The protein below binds the small molecule below.
Small molecule (SMILES): CC(=O)N[C@H]1[C@H](O[C@H]2[C@H](O)[C@@H](NC(C)=O)CO[C@@H]2CO)O[C@H](CO)[C@@H](O[C@H]2O[C@H](CO)[C@@H](O[C@@H]3O[C@H](CO)[C@@H](O[C@H]4O[C@H](CO)[C@@H](O[C@@H]5O[C@H](CO)[C@@H](O)[C@H](O)[C@@H]5O)[C@H](O)[C@@H]4O)[C@H](O)[C@@H]3O)[C@H](O)[C@@H]2O)[C@@H]1O

Binding-site contacts:
Ligand atom O6 contacts residue SER76 of chain 1.A at 4.2 Å.
Ligand atom O6 contacts residue SER77 of chain 1.A at 3.6 Å.
Ligand atom C7 contacts residue LEU93 of chain 1.A at 3.8 Å (hydrophobic).
Ligand atom O6 contacts residue SER77 of chain 1.A at 4.0 Å.
Ligand atom C1 contacts residue TRP208 of chain 1.A at 3.8 Å (hydrophobic).
Ligand atom O5 contacts residue ASN204 of chain 1.A at 2.3 Å (h-bond).
Ligand atom C3 contacts residue SER77 of chain 1.A at 3.8 Å.
Ligand atom O7 contacts residue LEU93 of chain 1.A at 3.7 Å.
Ligand atom O7 contacts residue TRP208 of chain 1.A at 3.7 Å.
Ligand atom C8 contacts residue LEU93 of chain 1.A at 3.5 Å (hydrophobic).
Ligand atom C5 contacts residue TRP208 of chain 1.A at 3.7 Å (hydrophobic).
Ligand atom C4 contacts residue ASN204 of chain 1.A at 4.2 Å.
Ligand atom O5 contacts residue TRP208 of chain 1.A at 3.7 Å.
Ligand atom C7 contacts residue GLN244 of chain 1.A at 4.4 Å.
Ligand atom C3 contacts residue ASN204 of chain 1.A at 3.8 Å.
Ligand atom O6 contacts residue GLU209 of chain 1.A at 4.2 Å.
Ligand atom C5 contacts residue ASP205 of chain 1.A at 4.1 Å.
Ligand atom C5 contacts residue ASN204 of chain 1.A at 3.6 Å.
Ligand atom C8 contacts residue GLU214 of chain 1.A at 3.7 Å.
Ligand atom O7 contacts residue GLN244 of chain 1.A at 4.3 Å.
Ligand atom C2 contacts residue ASN204 of chain 1.A at 2.4 Å.
Ligand atom C6 contacts residue TRP208 of chain 1.A at 3.7 Å (hydrophobic).
Ligand atom C6 contacts residue ASP205 of chain 1.A at 3.7 Å.
Ligand atom C1 contacts residue ASN204 of chain 1.A at 1.4 Å.
Ligand atom C8 contacts residue ALA243 of chain 1.A at 4.3 Å (hydrophobic).
Ligand atom N2 contacts residue ASN204 of chain 1.A at 3.0 Å (h-bond).
Ligand atom C7 contacts residue ASN204 of chain 1.A at 3.5 Å.
Ligand atom O3 contacts residue SER80 of chain 1.A at 4.3 Å.
Ligand atom O3 contacts residue SER77 of chain 1.A at 2.8 Å (h-bond).
Ligand atom C8 contacts residue GLN244 of chain 1.A at 3.6 Å.
Ligand atom O2 contacts residue LYS75 of chain 1.A at 4.1 Å.
Ligand atom O5 contacts residue ASP205 of chain 1.A at 3.5 Å (salt-bridge).
Ligand atom O2 contacts residue SER77 of chain 1.A at 4.0 Å.
Ligand atom O7 contacts residue ASN204 of chain 1.A at 3.7 Å.
Ligand atom C6 contacts residue SER77 of chain 1.A at 3.7 Å.
Ligand atom C1 contacts residue ASP205 of chain 1.A at 4.3 Å.
Ligand atom O6 contacts residue LYS75 of chain 1.A at 4.2 Å.
Ligand atom C7 contacts residue TRP208 of chain 1.A at 4.5 Å (hydrophobic).
Ligand atom O6 contacts residue ASP205 of chain 1.A at 2.7 Å (salt-bridge).

Sequence of chain 1.A:
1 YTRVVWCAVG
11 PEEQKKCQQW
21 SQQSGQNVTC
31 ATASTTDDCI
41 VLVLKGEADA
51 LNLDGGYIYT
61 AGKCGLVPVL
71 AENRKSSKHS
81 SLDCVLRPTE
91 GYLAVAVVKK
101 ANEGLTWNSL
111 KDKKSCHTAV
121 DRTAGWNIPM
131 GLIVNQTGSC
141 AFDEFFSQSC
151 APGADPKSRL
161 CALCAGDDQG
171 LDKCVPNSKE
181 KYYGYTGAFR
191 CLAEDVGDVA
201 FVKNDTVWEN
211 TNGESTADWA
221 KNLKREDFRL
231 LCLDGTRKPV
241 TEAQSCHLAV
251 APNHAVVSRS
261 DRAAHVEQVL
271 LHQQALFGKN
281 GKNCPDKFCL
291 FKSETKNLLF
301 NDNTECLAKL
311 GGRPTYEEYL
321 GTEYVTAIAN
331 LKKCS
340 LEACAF